Sequence of chain 1.E:
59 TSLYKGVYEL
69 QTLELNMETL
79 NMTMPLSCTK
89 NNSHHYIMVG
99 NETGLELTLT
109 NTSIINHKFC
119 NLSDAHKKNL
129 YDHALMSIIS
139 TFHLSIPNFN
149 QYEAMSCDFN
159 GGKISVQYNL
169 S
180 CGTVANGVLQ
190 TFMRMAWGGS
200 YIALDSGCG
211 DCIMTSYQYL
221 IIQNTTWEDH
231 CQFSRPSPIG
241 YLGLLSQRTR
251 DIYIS

Binding-site contacts:
Ligand atom C3 contacts residue ASN99 of chain 1.E at 3.8 Å.
Ligand atom C1 contacts residue GLU100 of chain 1.E at 4.0 Å.
Ligand atom C7 contacts residue ASN99 of chain 1.E at 3.3 Å.
Ligand atom C8 contacts residue ASN99 of chain 1.E at 4.4 Å.
Ligand atom C5 contacts residue ASN99 of chain 1.E at 3.6 Å.
Ligand atom O7 contacts residue ASN99 of chain 1.E at 3.4 Å (h-bond).
Ligand atom C2 contacts residue ASN99 of chain 1.E at 2.5 Å.
Ligand atom C1 contacts residue ASN99 of chain 1.E at 1.4 Å.
Ligand atom O5 contacts residue ASN99 of chain 1.E at 2.4 Å (h-bond).
Ligand atom N2 contacts residue ASN99 of chain 1.E at 2.9 Å (h-bond).
Ligand atom C4 contacts residue ASN99 of chain 1.E at 4.3 Å.
Ligand atom C5 contacts residue GLU100 of chain 1.E at 4.4 Å.
Ligand atom N2 contacts residue GLU100 of chain 1.E at 4.2 Å.
Ligand atom C3 contacts residue GLU100 of chain 1.E at 4.0 Å.
Ligand atom C2 contacts residue GLU100 of chain 1.E at 4.3 Å.

This protein binds this small molecule.
Small molecule (SMILES): CC(=O)N[C@@H]1[C@@H](O)[C@H](O)[C@@H](CO)O[C@H]1O